A protein and the small-molecule ligand that binds it are described below.
Small molecule (SMILES): CC(=O)N[C@H]1[C@H](O[C@H]2[C@H](O)[C@@H](NC(C)=O)CO[C@@H]2CO)O[C@H](CO)[C@@H](O[C@@H]2O[C@H](CO)[C@@H](O)[C@H](O)[C@@H]2O)[C@@H]1O

Sequence of chain 1.D:
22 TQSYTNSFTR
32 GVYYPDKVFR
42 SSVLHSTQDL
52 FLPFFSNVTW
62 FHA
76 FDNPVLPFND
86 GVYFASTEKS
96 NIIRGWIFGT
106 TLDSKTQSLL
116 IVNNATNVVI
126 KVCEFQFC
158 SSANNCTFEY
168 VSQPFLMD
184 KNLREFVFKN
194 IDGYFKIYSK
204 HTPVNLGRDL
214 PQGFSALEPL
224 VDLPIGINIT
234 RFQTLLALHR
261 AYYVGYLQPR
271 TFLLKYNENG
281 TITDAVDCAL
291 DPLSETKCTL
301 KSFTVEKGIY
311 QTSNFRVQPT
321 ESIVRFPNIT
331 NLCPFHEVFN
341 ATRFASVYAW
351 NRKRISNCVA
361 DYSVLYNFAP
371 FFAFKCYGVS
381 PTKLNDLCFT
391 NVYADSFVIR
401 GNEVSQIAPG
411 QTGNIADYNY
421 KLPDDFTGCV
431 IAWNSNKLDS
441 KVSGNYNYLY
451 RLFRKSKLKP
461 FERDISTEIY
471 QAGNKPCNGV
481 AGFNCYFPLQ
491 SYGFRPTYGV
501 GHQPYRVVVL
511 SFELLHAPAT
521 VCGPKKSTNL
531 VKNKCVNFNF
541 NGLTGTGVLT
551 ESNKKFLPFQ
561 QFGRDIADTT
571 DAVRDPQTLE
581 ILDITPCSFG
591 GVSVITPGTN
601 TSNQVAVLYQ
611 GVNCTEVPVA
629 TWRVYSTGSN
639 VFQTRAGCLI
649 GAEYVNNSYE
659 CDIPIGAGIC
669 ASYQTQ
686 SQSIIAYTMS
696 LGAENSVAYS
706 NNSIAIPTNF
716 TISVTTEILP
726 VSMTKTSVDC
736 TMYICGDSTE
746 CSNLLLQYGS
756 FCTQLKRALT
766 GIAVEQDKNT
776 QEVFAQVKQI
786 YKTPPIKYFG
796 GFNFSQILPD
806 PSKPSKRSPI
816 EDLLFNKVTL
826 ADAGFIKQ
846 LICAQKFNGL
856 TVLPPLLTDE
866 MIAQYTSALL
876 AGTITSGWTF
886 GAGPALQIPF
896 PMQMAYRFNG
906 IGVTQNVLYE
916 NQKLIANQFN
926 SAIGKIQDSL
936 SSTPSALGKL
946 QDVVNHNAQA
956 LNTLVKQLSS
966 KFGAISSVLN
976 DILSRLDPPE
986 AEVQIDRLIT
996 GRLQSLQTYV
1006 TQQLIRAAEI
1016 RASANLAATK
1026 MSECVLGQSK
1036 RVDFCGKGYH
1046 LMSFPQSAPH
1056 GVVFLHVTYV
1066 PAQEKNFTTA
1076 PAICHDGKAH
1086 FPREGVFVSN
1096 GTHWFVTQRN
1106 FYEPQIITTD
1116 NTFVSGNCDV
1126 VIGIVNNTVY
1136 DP

Binding-site contacts:
Ligand atom C3 contacts residue ASN1095 of chain 1.D at 3.8 Å.
Ligand atom C6 contacts residue PHE1100 of chain 1.D at 3.8 Å (hydrophobic).
Ligand atom O5 contacts residue ASN1095 of chain 1.D at 2.4 Å (h-bond).
Ligand atom C2 contacts residue ASN1095 of chain 1.D at 2.4 Å.
Ligand atom N2 contacts residue ASN1095 of chain 1.D at 2.9 Å (h-bond).
Ligand atom O5 contacts residue PHE1100 of chain 1.D at 4.2 Å.
Ligand atom C5 contacts residue ASN1095 of chain 1.D at 3.7 Å.
Ligand atom C5 contacts residue HIS1098 of chain 1.D at 3.9 Å.
Ligand atom O7 contacts residue HIS1098 of chain 1.D at 2.9 Å.
Ligand atom O4 contacts residue HIS1098 of chain 1.D at 4.5 Å.
Ligand atom C1 contacts residue THR1097 of chain 1.D at 4.1 Å.
Ligand atom C5 contacts residue PHE1100 of chain 1.D at 4.5 Å (hydrophobic).
Ligand atom C3 contacts residue THR1097 of chain 1.D at 4.4 Å.
Ligand atom C8 contacts residue ASN1095 of chain 1.D at 3.8 Å.
Ligand atom C1 contacts residue ASN1095 of chain 1.D at 1.4 Å.
Ligand atom C7 contacts residue ASN1095 of chain 1.D at 3.1 Å.
Ligand atom C8 contacts residue HIS1098 of chain 1.D at 3.9 Å.
Ligand atom C4 contacts residue ASN1095 of chain 1.D at 4.2 Å.
Ligand atom O7 contacts residue ASN1095 of chain 1.D at 2.9 Å (h-bond).
Ligand atom C7 contacts residue HIS1098 of chain 1.D at 3.8 Å.